A protein and the small-molecule ligand that binds it are described below.
Small molecule (SMILES): Nc1ncnc2c1ncn2[C@@H]1O[C@H](CO[P](=O)(O)OC(=O)[C@@H](N)Cc2c[nH]c3ccccc23)[C@@H](O)[C@H]1O

Sequence of chain 1.A:
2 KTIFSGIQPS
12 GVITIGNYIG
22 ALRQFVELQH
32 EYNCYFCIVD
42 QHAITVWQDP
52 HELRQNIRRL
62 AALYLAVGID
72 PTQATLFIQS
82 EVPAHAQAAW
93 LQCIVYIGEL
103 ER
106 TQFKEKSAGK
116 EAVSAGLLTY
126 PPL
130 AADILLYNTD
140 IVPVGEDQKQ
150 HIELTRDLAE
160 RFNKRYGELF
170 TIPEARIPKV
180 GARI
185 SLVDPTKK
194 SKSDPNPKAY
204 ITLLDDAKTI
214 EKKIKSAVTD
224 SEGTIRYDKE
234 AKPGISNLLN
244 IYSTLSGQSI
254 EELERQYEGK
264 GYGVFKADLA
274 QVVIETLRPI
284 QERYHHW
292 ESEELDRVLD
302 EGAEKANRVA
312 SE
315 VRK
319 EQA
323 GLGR

Binding-site contacts:
Ligand atom N3 contacts residue GLY17 of chain 1.A at 3.0 Å (h-bond).
Ligand atom N1 contacts residue GLY17 of chain 1.A at 3.6 Å (h-bond).
Ligand atom N9 contacts residue ASN18 of chain 1.A at 3.6 Å (h-bond).
Ligand atom C8 contacts residue LYS192 of chain 1.A at 3.6 Å.
Ligand atom O2' contacts residue ASP146 of chain 1.A at 2.5 Å (salt-bridge).
Ligand atom N6 contacts residue LYS192 of chain 1.A at 3.5 Å.
Ligand atom C2' contacts residue ASP146 of chain 1.A at 3.4 Å.
Ligand atom CB contacts residue GLY7 of chain 1.A at 3.4 Å.
Ligand atom NE1 contacts residue ASP132 of chain 1.A at 2.8 Å (salt-bridge).
Ligand atom C contacts residue TYR125 of chain 1.A at 3.6 Å (hydrophobic).
Ligand atom CZ2 contacts residue PHE5 of chain 1.A at 3.5 Å (hydrophobic).
Ligand atom CD2 contacts residue GLY7 of chain 1.A at 3.6 Å.
Ligand atom O contacts residue TYR125 of chain 1.A at 3.0 Å (h-bond).
Ligand atom O4' contacts residue ASN18 of chain 1.A at 3.0 Å (h-bond).
Ligand atom C2 contacts residue GLY17 of chain 1.A at 3.2 Å.
Ligand atom CE3 contacts residue GLY7 of chain 1.A at 3.3 Å.
Ligand atom CD1 contacts residue VAL40 of chain 1.A at 3.6 Å (hydrophobic).
Ligand atom NH3 contacts residue GLN147 of chain 1.A at 3.4 Å (h-bond).
Ligand atom O3' contacts residue VAL143 of chain 1.A at 3.2 Å.
Ligand atom N6 contacts residue MSE193 of chain 1.A at 3.1 Å (h-bond).
Ligand atom C8 contacts residue ASN18 of chain 1.A at 3.1 Å.
Ligand atom NH3 contacts residue TYR125 of chain 1.A at 2.4 Å (h-bond).
Ligand atom O1P contacts residue ILE8 of chain 1.A at 3.6 Å.
Ligand atom N3 contacts residue GLY21 of chain 1.A at 3.5 Å.
Ligand atom O2' contacts residue GLY144 of chain 1.A at 2.9 Å (h-bond).
Ligand atom C4 contacts residue GLY17 of chain 1.A at 3.3 Å.
Ligand atom O3' contacts residue ALA22 of chain 1.A at 3.4 Å.
Ligand atom O contacts residue GLN9 of chain 1.A at 3.3 Å (h-bond).
Ligand atom N7 contacts residue LYS192 of chain 1.A at 2.9 Å (salt-bridge).
Ligand atom O5' contacts residue ASN18 of chain 1.A at 3.1 Å (h-bond).
Ligand atom O1P contacts residue GLN9 of chain 1.A at 2.9 Å (h-bond).
Ligand atom CZ3 contacts residue GLY7 of chain 1.A at 3.4 Å.
Ligand atom O3' contacts residue GLY144 of chain 1.A at 3.3 Å (h-bond).
Ligand atom N1 contacts residue ILE183 of chain 1.A at 2.9 Å (h-bond).
Ligand atom N6 contacts residue ILE183 of chain 1.A at 2.8 Å (h-bond).
Ligand atom CD1 contacts residue HIS43 of chain 1.A at 3.5 Å.
Ligand atom C4' contacts residue ALA22 of chain 1.A at 3.6 Å (hydrophobic).
Ligand atom CA contacts residue TYR125 of chain 1.A at 3.4 Å (hydrophobic).
Ligand atom C5' contacts residue ASN18 of chain 1.A at 3.5 Å.
Ligand atom C2 contacts residue ALA181 of chain 1.A at 3.3 Å (hydrophobic).